Sequence of chain 1.A:
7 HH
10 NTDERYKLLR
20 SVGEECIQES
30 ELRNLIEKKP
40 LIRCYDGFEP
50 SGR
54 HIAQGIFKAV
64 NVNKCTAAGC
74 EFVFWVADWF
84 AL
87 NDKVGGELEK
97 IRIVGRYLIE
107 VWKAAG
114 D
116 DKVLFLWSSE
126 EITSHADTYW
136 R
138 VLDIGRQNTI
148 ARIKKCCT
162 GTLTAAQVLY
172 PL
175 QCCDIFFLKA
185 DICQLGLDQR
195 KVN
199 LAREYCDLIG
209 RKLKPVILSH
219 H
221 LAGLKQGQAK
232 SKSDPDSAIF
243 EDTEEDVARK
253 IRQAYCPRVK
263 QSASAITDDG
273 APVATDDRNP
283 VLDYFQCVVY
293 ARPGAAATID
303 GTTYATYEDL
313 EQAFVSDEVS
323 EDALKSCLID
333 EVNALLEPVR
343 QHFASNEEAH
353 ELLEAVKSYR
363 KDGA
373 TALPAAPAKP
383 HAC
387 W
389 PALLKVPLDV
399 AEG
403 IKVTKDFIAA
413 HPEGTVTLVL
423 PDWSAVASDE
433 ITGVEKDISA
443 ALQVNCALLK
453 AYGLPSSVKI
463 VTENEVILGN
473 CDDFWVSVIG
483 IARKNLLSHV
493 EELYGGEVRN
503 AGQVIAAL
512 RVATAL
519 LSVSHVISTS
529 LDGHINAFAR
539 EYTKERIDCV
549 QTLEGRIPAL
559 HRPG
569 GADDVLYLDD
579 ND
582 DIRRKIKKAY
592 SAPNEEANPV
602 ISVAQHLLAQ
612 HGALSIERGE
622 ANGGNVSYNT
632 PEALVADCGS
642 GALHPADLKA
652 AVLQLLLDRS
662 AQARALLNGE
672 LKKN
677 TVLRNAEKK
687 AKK

This small molecule binds to this protein.
Small molecule (SMILES): O=c1c(O)c(-c2ccc(O)c(O)c2)oc2cc(O)ccc12

Binding-site contacts:
Ligand atom C2' contacts residue LEU189 of chain 1.A at 3.9 Å (hydrophobic).
Ligand atom C5' contacts residue ASP192 of chain 1.A at 3.5 Å.
Ligand atom O3' contacts residue HIS218 of chain 1.A at 4.0 Å.
Ligand atom C4' contacts residue GLN193 of chain 1.A at 3.5 Å.
Ligand atom C6 contacts residue ASP178 of chain 1.A at 3.4 Å.
Ligand atom O1 contacts residue LEU189 of chain 1.A at 4.0 Å.
Ligand atom O7 contacts residue TRP78 of chain 1.A at 3.6 Å.
Ligand atom C3' contacts residue GLN193 of chain 1.A at 3.7 Å.
Ligand atom O7 contacts residue GLN175 of chain 1.A at 3.6 Å.
Ligand atom O3' contacts residue LEU189 of chain 1.A at 3.4 Å.
Ligand atom C5' contacts residue GLN193 of chain 1.A at 3.3 Å.
Ligand atom C1' contacts residue GLY46 of chain 1.A at 3.7 Å.
Ligand atom C7 contacts residue ASP178 of chain 1.A at 3.3 Å.
Ligand atom C3' contacts residue ASP45 of chain 1.A at 3.6 Å.
Ligand atom C1' contacts residue GLN193 of chain 1.A at 3.8 Å.
Ligand atom O4' contacts residue GLY190 of chain 1.A at 3.4 Å.
Ligand atom C3 contacts residue GLY46 of chain 1.A at 3.8 Å.
Ligand atom C7 contacts residue TYR44 of chain 1.A at 3.4 Å (hydrophobic).
Ligand atom C2' contacts residue GLN193 of chain 1.A at 3.8 Å.
Ligand atom C6 contacts residue TRP78 of chain 1.A at 3.6 Å (hydrophobic).
Ligand atom C9 contacts residue GLY46 of chain 1.A at 3.9 Å.
Ligand atom C6' contacts residue GLN193 of chain 1.A at 3.3 Å.
Ligand atom O7 contacts residue ASP178 of chain 1.A at 2.5 Å (salt-bridge).
Ligand atom C3' contacts residue GLY190 of chain 1.A at 3.8 Å.
Ligand atom C2 contacts residue GLY46 of chain 1.A at 3.4 Å.
Ligand atom O3' contacts residue ASP45 of chain 1.A at 3.0 Å (salt-bridge).
Ligand atom C8 contacts residue GLN175 of chain 1.A at 3.6 Å.
Ligand atom C7 contacts residue GLN175 of chain 1.A at 3.6 Å.
Ligand atom C5 contacts residue ALA80 of chain 1.A at 3.8 Å (hydrophobic).
Ligand atom C4' contacts residue ASP192 of chain 1.A at 3.5 Å.
Ligand atom C8 contacts residue TYR44 of chain 1.A at 3.4 Å (hydrophobic).
Ligand atom C2' contacts residue ASP45 of chain 1.A at 3.5 Å.
Ligand atom C2' contacts residue GLY46 of chain 1.A at 3.4 Å.
Ligand atom C7 contacts residue TRP78 of chain 1.A at 3.8 Å (hydrophobic).
Ligand atom O7 contacts residue TYR44 of chain 1.A at 2.6 Å (h-bond).
Ligand atom O3' contacts residue GLY190 of chain 1.A at 2.8 Å (h-bond).
Ligand atom O4 contacts residue GLU48 of chain 1.A at 3.7 Å.
Ligand atom O1 contacts residue GLY46 of chain 1.A at 3.5 Å (h-bond).
Ligand atom O4' contacts residue ASP192 of chain 1.A at 2.8 Å (salt-bridge).
Ligand atom C4' contacts residue GLY190 of chain 1.A at 4.0 Å.